Sequence of chain 1.P:
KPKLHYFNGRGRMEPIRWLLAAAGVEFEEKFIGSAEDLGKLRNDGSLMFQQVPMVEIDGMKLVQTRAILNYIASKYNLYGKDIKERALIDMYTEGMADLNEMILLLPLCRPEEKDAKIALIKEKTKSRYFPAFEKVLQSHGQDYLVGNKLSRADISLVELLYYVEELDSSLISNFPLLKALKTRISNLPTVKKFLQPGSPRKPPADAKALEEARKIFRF

This small molecule binds to this protein.
Small molecule (SMILES): C[C@]12CCC(=O)C=C1CC[C@@H]1[C@@H]2CC[C@]2(C)C(=O)CC[C@@H]12

Binding-site contacts:
Ligand atom C14 contacts residue ALA216 of chain 1.P at 4.2 Å (hydrophobic).
Ligand atom C16 contacts residue ALA208 of chain 1.P at 4.0 Å (hydrophobic).
Ligand atom O2 contacts residue LEU213 of chain 1.P at 3.7 Å.
Ligand atom C17 contacts residue LEU213 of chain 1.P at 3.7 Å (hydrophobic).
Ligand atom C17 contacts residue ALA208 of chain 1.P at 3.7 Å (hydrophobic).
Ligand atom C16 contacts residue LEU213 of chain 1.P at 3.7 Å (hydrophobic).
Ligand atom C1 contacts residue LEU111 of chain 1.P at 4.0 Å (hydrophobic).
Ligand atom C4 contacts residue PHE222 of chain 1.P at 4.0 Å (hydrophobic).
Ligand atom O2 contacts residue ALA208 of chain 1.P at 3.3 Å.
Ligand atom C7 contacts residue PHE220 of chain 1.P at 3.8 Å (hydrophobic).
Ligand atom C6 contacts residue TYR9 of chain 1.P at 4.1 Å (hydrophobic).
Ligand atom C16 contacts residue ALA216 of chain 1.P at 4.2 Å (hydrophobic).
Ligand atom C1 contacts residue LEU108 of chain 1.P at 4.2 Å (hydrophobic).
Ligand atom C13 contacts residue LEU213 of chain 1.P at 4.2 Å (hydrophobic).
Ligand atom C15 contacts residue PHE10 of chain 1.P at 3.4 Å (hydrophobic).
Ligand atom O1 contacts residue PHE222 of chain 1.P at 3.8 Å.
Ligand atom C6 contacts residue GSH1 of chain 1.PA at 3.6 Å.
Ligand atom C12 contacts residue LEU213 of chain 1.P at 3.9 Å (hydrophobic).
Ligand atom C6 contacts residue PHE220 of chain 1.P at 3.6 Å (hydrophobic).
Ligand atom C19 contacts residue ARG15 of chain 1.P at 4.1 Å.
Ligand atom C11 contacts residue LEU111 of chain 1.P at 4.3 Å (hydrophobic).
Ligand atom C5 contacts residue GSH1 of chain 1.PA at 4.0 Å.
Ligand atom C17 contacts residue PRO110 of chain 1.P at 4.2 Å (hydrophobic).
Ligand atom C7 contacts residue PHE222 of chain 1.P at 4.2 Å (hydrophobic).
Ligand atom C18 contacts residue LEU107 of chain 1.P at 3.7 Å (hydrophobic).
Ligand atom C4 contacts residue GSH1 of chain 1.PA at 3.6 Å.
Ligand atom C11 contacts residue LEU108 of chain 1.P at 4.2 Å (hydrophobic).
Ligand atom C5 contacts residue PHE222 of chain 1.P at 4.1 Å (hydrophobic).
Ligand atom C3 contacts residue PHE222 of chain 1.P at 3.9 Å (hydrophobic).
Ligand atom C1 contacts residue PHE222 of chain 1.P at 4.2 Å (hydrophobic).
Ligand atom C16 contacts residue ALA212 of chain 1.P at 4.0 Å (hydrophobic).
Ligand atom C12 contacts residue PRO110 of chain 1.P at 3.8 Å (hydrophobic).
Ligand atom C15 contacts residue ALA216 of chain 1.P at 3.7 Å (hydrophobic).
Ligand atom C9 contacts residue PHE222 of chain 1.P at 3.8 Å (hydrophobic).
Ligand atom O2 contacts residue PRO110 of chain 1.P at 3.2 Å.
Ligand atom O1 contacts residue GSH1 of chain 1.PA at 4.1 Å.
Ligand atom C7 contacts residue ALA216 of chain 1.P at 4.1 Å (hydrophobic).
Ligand atom C19 contacts residue LEU108 of chain 1.P at 3.9 Å (hydrophobic).
Ligand atom C12 contacts residue LEU107 of chain 1.P at 4.1 Å (hydrophobic).
Ligand atom C7 contacts residue PHE10 of chain 1.P at 3.8 Å (hydrophobic).